The protein below binds the small molecule below.
Small molecule (SMILES): Fc1cccc(CCCNCCc2ccnc(-n3ccnc3)n2)c1

Sequence of chain 1.B:
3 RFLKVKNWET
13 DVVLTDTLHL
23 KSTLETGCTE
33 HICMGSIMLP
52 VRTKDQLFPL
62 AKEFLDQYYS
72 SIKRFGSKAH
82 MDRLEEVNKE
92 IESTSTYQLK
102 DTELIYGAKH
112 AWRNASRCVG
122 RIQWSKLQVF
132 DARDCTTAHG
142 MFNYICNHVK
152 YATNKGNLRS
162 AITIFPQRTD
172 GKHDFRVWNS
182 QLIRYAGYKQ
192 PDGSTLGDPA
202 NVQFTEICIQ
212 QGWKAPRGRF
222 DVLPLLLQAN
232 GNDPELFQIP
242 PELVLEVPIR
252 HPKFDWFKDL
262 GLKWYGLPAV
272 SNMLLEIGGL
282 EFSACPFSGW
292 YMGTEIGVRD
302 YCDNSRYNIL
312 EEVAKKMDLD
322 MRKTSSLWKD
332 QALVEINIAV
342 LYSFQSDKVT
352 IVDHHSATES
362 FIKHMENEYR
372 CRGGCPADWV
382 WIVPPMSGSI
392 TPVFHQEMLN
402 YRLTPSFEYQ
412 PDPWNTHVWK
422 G

Binding-site contacts:
Ligand atom C05 contacts residue HEM1 of chain 1.C at 3.1 Å.
Ligand atom C16 contacts residue VAL271 of chain 1.A at 3.9 Å (hydrophobic).
Ligand atom N01 contacts residue HEM1 of chain 1.C at 2.1 Å.
Ligand atom N19 contacts residue HEM1 of chain 1.C at 2.5 Å (h-bond).
Ligand atom N13 contacts residue GLU296 of chain 1.A at 3.8 Å.
Ligand atom C21 contacts residue HEM1 of chain 1.C at 3.8 Å.
Ligand atom C12 contacts residue GLU296 of chain 1.A at 4.0 Å.
Ligand atom C5' contacts residue TRP10 of chain 1.B at 3.6 Å (hydrophobic).
Ligand atom C12 contacts residue VAL271 of chain 1.A at 3.2 Å (hydrophobic).
Ligand atom C15 contacts residue GLN182 of chain 1.A at 3.3 Å.
Ligand atom C18 contacts residue VAL271 of chain 1.A at 3.7 Å (hydrophobic).
Ligand atom N13 contacts residue HEM1 of chain 1.C at 4.0 Å.
Ligand atom C17 contacts residue HEM1 of chain 1.C at 3.2 Å.
Ligand atom C4' contacts residue MET40 of chain 1.A at 3.9 Å (hydrophobic).
Ligand atom C3' contacts residue MET40 of chain 1.A at 3.8 Å (hydrophobic).
Ligand atom C22 contacts residue HEM1 of chain 1.C at 3.5 Å.
Ligand atom F7' contacts residue TYR410 of chain 1.A at 3.9 Å.
Ligand atom C3' contacts residue LEU41 of chain 1.A at 3.8 Å (hydrophobic).
Ligand atom C04 contacts residue PRO269 of chain 1.A at 3.6 Å (hydrophobic).
Ligand atom F7' contacts residue ARG118 of chain 1.A at 3.9 Å.
Ligand atom C16 contacts residue PRO269 of chain 1.A at 3.7 Å (hydrophobic).
Ligand atom F7' contacts residue MET40 of chain 1.A at 3.3 Å.
Ligand atom C16 contacts residue ALA270 of chain 1.A at 3.8 Å (hydrophobic).
Ligand atom N11 contacts residue VAL271 of chain 1.A at 3.6 Å.
Ligand atom C14 contacts residue VAL271 of chain 1.A at 3.5 Å (hydrophobic).
Ligand atom C2' contacts residue TRP382 of chain 1.A at 4.1 Å (hydrophobic).
Ligand atom C2' contacts residue TYR410 of chain 1.A at 3.8 Å (hydrophobic).
Ligand atom C4' contacts residue TRP10 of chain 1.B at 3.6 Å (hydrophobic).
Ligand atom F7' contacts residue LEU41 of chain 1.A at 3.1 Å.
Ligand atom N13 contacts residue VAL271 of chain 1.A at 3.2 Å.
Ligand atom C21 contacts residue TRP382 of chain 1.A at 4.1 Å (hydrophobic).
Ligand atom C16 contacts residue GLN182 of chain 1.A at 3.4 Å.
Ligand atom N11 contacts residue PRO269 of chain 1.A at 3.4 Å.
Ligand atom C14 contacts residue GLU296 of chain 1.A at 4.0 Å.
Ligand atom C18 contacts residue HEM1 of chain 1.C at 3.3 Å.
Ligand atom N03 contacts residue VAL271 of chain 1.A at 3.7 Å.
Ligand atom N11 contacts residue ALA270 of chain 1.A at 3.7 Å.
Ligand atom C15 contacts residue VAL271 of chain 1.A at 3.9 Å (hydrophobic).
Ligand atom C20 contacts residue HEM1 of chain 1.C at 3.5 Å.
Ligand atom C02 contacts residue HEM1 of chain 1.C at 3.1 Å.

Sequence of chain 1.A:
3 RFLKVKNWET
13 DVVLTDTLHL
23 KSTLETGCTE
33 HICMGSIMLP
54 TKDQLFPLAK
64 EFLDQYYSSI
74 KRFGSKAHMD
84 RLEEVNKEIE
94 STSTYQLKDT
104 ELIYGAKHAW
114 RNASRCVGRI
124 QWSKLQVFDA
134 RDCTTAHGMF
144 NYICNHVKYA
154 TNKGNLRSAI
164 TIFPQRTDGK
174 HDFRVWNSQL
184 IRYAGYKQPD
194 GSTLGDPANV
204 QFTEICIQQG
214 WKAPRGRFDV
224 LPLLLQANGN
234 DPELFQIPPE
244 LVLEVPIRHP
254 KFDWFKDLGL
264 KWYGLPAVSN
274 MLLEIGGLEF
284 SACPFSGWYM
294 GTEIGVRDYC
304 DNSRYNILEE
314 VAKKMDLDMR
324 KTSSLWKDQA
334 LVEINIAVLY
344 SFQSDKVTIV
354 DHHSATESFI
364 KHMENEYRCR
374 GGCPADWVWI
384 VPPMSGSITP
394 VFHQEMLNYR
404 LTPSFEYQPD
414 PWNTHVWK